The protein below binds the small molecule below.
Small molecule (SMILES): O=C(O)CCC(=O)C(=O)O

Sequence of chain 1.A:
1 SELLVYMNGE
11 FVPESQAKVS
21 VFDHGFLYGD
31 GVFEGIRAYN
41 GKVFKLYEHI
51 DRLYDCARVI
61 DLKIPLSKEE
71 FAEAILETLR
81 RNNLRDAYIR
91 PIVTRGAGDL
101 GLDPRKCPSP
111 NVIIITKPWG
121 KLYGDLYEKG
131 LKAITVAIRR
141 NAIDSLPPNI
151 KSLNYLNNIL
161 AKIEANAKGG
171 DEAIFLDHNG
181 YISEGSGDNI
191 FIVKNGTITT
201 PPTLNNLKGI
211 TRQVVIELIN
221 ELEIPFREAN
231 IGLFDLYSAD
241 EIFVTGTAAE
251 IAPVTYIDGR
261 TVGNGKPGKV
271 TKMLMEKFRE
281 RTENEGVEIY

Sequence of chain 1.C:
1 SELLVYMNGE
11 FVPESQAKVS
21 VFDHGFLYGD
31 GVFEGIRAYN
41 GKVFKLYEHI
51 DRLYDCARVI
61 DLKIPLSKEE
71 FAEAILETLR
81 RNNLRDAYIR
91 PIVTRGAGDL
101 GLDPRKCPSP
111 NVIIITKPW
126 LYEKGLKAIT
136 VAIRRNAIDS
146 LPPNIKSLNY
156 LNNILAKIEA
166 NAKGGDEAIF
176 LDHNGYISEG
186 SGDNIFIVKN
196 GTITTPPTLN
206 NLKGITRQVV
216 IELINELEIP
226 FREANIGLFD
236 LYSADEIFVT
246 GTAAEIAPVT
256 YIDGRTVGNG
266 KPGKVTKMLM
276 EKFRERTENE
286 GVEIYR

Binding-site contacts:
Ligand atom O5 contacts residue ARG90 of chain 1.A at 3.9 Å.
Ligand atom O3 contacts residue ARG90 of chain 1.A at 4.0 Å.
Ligand atom C4 contacts residue LYS151 of chain 1.A at 4.1 Å.
Ligand atom O3 contacts residue LEU102 of chain 1.C at 3.4 Å.
Ligand atom C3 contacts residue PLP1 of chain 1.D at 3.4 Å.
Ligand atom O5 contacts residue PHE33 of chain 1.A at 3.5 Å.
Ligand atom C3 contacts residue GLY187 of chain 1.A at 3.4 Å.
Ligand atom C5 contacts residue ARG90 of chain 1.A at 4.0 Å.
Ligand atom O4 contacts residue TRP119 of chain 1.A at 4.2 Å.
Ligand atom O5 contacts residue GLY35 of chain 1.A at 4.2 Å.
Ligand atom O4 contacts residue ARG90 of chain 1.A at 3.8 Å.
Ligand atom C5 contacts residue LEU102 of chain 1.C at 4.2 Å (hydrophobic).
Ligand atom O4 contacts residue TYR28 of chain 1.C at 3.7 Å.
Ligand atom O5 contacts residue PLP1 of chain 1.D at 3.7 Å.
Ligand atom O2 contacts residue ALA248 of chain 1.A at 3.0 Å (h-bond).
Ligand atom C4 contacts residue PLP1 of chain 1.D at 3.6 Å.
Ligand atom O2 contacts residue PLP1 of chain 1.D at 3.5 Å (h-bond).
Ligand atom C1 contacts residue TYR88 of chain 1.A at 3.6 Å (hydrophobic).
Ligand atom C1 contacts residue THR247 of chain 1.A at 4.0 Å.
Ligand atom C1 contacts residue ALA248 of chain 1.A at 3.7 Å (hydrophobic).
Ligand atom O5 contacts residue TYR88 of chain 1.A at 3.1 Å (h-bond).
Ligand atom O1 contacts residue GLY35 of chain 1.A at 3.6 Å.
Ligand atom O4 contacts residue LEU100 of chain 1.C at 4.2 Å.
Ligand atom C2 contacts residue PLP1 of chain 1.D at 3.4 Å.
Ligand atom O1 contacts residue THR247 of chain 1.A at 3.6 Å.
Ligand atom C5 contacts residue TYR28 of chain 1.C at 3.6 Å (hydrophobic).
Ligand atom O5 contacts residue LYS151 of chain 1.A at 3.5 Å (salt-bridge).
Ligand atom O1 contacts residue ALA248 of chain 1.A at 3.7 Å.
Ligand atom O1 contacts residue TYR88 of chain 1.A at 2.6 Å (h-bond).
Ligand atom O2 contacts residue GLY246 of chain 1.A at 3.9 Å.
Ligand atom C1 contacts residue PLP1 of chain 1.D at 4.0 Å.
Ligand atom O3 contacts residue PHE33 of chain 1.A at 3.8 Å.
Ligand atom C3 contacts residue LYS151 of chain 1.A at 3.8 Å.
Ligand atom O2 contacts residue THR247 of chain 1.A at 3.1 Å (h-bond).
Ligand atom O3 contacts residue TYR28 of chain 1.C at 2.7 Å (h-bond).
Ligand atom O4 contacts residue GLY101 of chain 1.C at 4.2 Å.
Ligand atom C2 contacts residue TYR88 of chain 1.A at 3.7 Å (hydrophobic).
Ligand atom C2 contacts residue LYS151 of chain 1.A at 3.6 Å.
Ligand atom C4 contacts residue GLY187 of chain 1.A at 4.1 Å.
Ligand atom C4 contacts residue TYR155 of chain 1.A at 4.3 Å (hydrophobic).